Sequence of chain 1.H:
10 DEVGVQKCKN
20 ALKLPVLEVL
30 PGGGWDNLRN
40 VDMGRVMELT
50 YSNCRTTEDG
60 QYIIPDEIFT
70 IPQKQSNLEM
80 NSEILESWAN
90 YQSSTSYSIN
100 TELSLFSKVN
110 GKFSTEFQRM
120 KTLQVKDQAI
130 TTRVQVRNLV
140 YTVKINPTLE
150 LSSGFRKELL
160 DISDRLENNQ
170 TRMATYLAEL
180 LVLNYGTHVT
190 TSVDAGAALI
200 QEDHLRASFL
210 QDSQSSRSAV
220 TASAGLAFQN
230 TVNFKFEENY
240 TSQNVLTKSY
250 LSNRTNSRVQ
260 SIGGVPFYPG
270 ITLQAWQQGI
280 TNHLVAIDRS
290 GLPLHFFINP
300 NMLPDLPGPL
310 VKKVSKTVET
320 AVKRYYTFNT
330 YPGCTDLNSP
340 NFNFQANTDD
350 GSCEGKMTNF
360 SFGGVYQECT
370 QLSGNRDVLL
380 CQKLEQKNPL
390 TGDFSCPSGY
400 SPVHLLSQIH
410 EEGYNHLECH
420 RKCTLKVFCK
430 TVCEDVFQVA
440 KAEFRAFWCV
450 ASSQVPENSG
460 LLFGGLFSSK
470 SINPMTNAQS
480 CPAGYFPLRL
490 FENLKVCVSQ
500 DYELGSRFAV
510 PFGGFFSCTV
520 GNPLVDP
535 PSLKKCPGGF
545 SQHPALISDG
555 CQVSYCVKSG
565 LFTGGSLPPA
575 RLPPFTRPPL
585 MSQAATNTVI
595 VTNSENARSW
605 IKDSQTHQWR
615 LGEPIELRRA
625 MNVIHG

A protein and the small-molecule ligand that binds it are described below.
Small molecule (SMILES): CC(=O)N[C@H]1[C@H](O[C@H]2[C@H](O)[C@@H](NC(C)=O)CO[C@@H]2CO)O[C@H](CO)[C@@H](O)[C@@H]1O

Binding-site contacts:
Ligand atom C7 contacts residue SER251 of chain 1.H at 3.1 Å.
Ligand atom C6 contacts residue PHE208 of chain 1.H at 4.0 Å (hydrophobic).
Ligand atom O5 contacts residue PHE208 of chain 1.H at 3.5 Å.
Ligand atom C2 contacts residue ASN252 of chain 1.H at 2.5 Å.
Ligand atom O6 contacts residue ASP211 of chain 1.H at 3.9 Å.
Ligand atom N2 contacts residue ASN252 of chain 1.H at 3.0 Å (h-bond).
Ligand atom C5 contacts residue ASN252 of chain 1.H at 3.7 Å.
Ligand atom C4 contacts residue ASN252 of chain 1.H at 4.3 Å.
Ligand atom C8 contacts residue SER251 of chain 1.H at 3.4 Å.
Ligand atom O6 contacts residue PHE208 of chain 1.H at 4.0 Å.
Ligand atom C1 contacts residue ASN252 of chain 1.H at 1.4 Å.
Ligand atom O5 contacts residue ASN252 of chain 1.H at 2.4 Å (h-bond).
Ligand atom C5 contacts residue PHE208 of chain 1.H at 4.4 Å (hydrophobic).
Ligand atom C8 contacts residue ARG205 of chain 1.H at 3.7 Å.
Ligand atom O7 contacts residue SER251 of chain 1.H at 2.5 Å (h-bond).
Ligand atom C1 contacts residue PHE208 of chain 1.H at 4.5 Å (hydrophobic).
Ligand atom C3 contacts residue ASN252 of chain 1.H at 3.8 Å.
Ligand atom N2 contacts residue ARG205 of chain 1.H at 4.0 Å.
Ligand atom C7 contacts residue ARG205 of chain 1.H at 4.4 Å.
Ligand atom N2 contacts residue SER251 of chain 1.H at 4.1 Å.
Ligand atom C7 contacts residue ASN252 of chain 1.H at 4.0 Å.
Ligand atom O6 contacts residue SER207 of chain 1.H at 3.8 Å.